Binding-site contacts:
Ligand atom O6 contacts residue GLU408 of chain 4.A at 3.2 Å (salt-bridge).
Ligand atom N1 contacts residue ILE318 of chain 4.A at 3.7 Å.
Ligand atom C2 contacts residue CSO319 of chain 4.A at 3.5 Å.
Ligand atom N7 contacts residue GLY407 of chain 4.A at 3.5 Å.
Ligand atom P contacts residue ARG382 of chain 4.A at 3.9 Å.
Ligand atom O5' contacts residue SER317 of chain 4.A at 3.9 Å.
Ligand atom P contacts residue SER317 of chain 4.A at 3.6 Å.
Ligand atom O5' contacts residue GLY316 of chain 4.A at 3.6 Å.
Ligand atom O6 contacts residue GLY409 of chain 4.A at 2.8 Å (h-bond).
Ligand atom O3' contacts residue ALA57 of chain 4.A at 3.4 Å.
Ligand atom C3' contacts residue ASP358 of chain 4.A at 3.5 Å.
Ligand atom C6 contacts residue GLU408 of chain 4.A at 3.8 Å.
Ligand atom O3P contacts residue GLY316 of chain 4.A at 3.6 Å.
Ligand atom O6 contacts residue GLY407 of chain 4.A at 3.2 Å.
Ligand atom O4' contacts residue ILE318 of chain 4.A at 3.6 Å.
Ligand atom O5' contacts residue GLY359 of chain 4.A at 3.5 Å.
Ligand atom O2P contacts residue LEU380 of chain 4.A at 3.8 Å.
Ligand atom O2' contacts residue ASP358 of chain 4.A at 2.6 Å (salt-bridge).
Ligand atom C4' contacts residue ASP358 of chain 4.A at 3.6 Å.
Ligand atom C5 contacts residue ILE318 of chain 4.A at 3.7 Å (hydrophobic).
Ligand atom C5 contacts residue GLU408 of chain 4.A at 3.7 Å.
Ligand atom C8 contacts residue MET59 of chain 4.A at 3.7 Å (hydrophobic).
Ligand atom P contacts residue GLY381 of chain 4.A at 3.9 Å.
Ligand atom O1P contacts residue TYR405 of chain 4.A at 2.6 Å (h-bond).
Ligand atom C6 contacts residue GLY407 of chain 4.A at 3.8 Å.
Ligand atom O2P contacts residue ARG382 of chain 4.A at 3.4 Å (salt-bridge).
Ligand atom O3' contacts residue ASP358 of chain 4.A at 2.6 Å (salt-bridge).
Ligand atom N7 contacts residue GLU408 of chain 4.A at 2.9 Å (salt-bridge).
Ligand atom O2P contacts residue GLY381 of chain 4.A at 2.8 Å (h-bond).
Ligand atom O1P contacts residue SER317 of chain 4.A at 2.8 Å (h-bond).
Ligand atom O3P contacts residue SER317 of chain 4.A at 2.8 Å (h-bond).
Ligand atom P contacts residue TYR405 of chain 4.A at 3.9 Å.
Ligand atom O1P contacts residue ILE318 of chain 4.A at 3.8 Å.
Ligand atom C6 contacts residue GLY409 of chain 4.A at 3.7 Å.
Ligand atom O3P contacts residue GLY360 of chain 4.A at 3.3 Å (h-bond).
Ligand atom O3' contacts residue MET379 of chain 4.A at 3.6 Å.
Ligand atom C5' contacts residue TYR405 of chain 4.A at 3.9 Å (hydrophobic).
Ligand atom C2' contacts residue ASP358 of chain 4.A at 3.8 Å.
Ligand atom O1P contacts residue ARG382 of chain 4.A at 3.0 Å (salt-bridge).
Ligand atom N7 contacts residue MET59 of chain 4.A at 3.8 Å.

This protein binds this small molecule.
Small molecule (SMILES): O=c1[nH]cnc2c1ncn2[C@@H]1O[C@H](COP(=O)(O)O)[C@@H](O)[C@H]1O

Sequence of chain 4.A:
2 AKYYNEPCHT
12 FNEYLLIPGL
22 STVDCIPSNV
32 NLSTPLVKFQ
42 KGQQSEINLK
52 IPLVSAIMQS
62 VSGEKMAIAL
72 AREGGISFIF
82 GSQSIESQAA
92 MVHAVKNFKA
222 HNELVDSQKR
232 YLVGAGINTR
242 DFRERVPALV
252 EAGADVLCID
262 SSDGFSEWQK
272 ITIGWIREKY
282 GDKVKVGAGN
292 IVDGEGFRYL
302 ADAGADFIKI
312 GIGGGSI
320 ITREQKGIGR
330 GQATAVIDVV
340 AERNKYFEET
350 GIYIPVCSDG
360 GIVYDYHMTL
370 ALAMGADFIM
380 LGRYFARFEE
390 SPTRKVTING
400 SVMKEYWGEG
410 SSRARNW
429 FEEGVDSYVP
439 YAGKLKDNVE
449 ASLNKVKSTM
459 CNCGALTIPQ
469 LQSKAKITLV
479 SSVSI